This protein binds this small molecule.
Small molecule (SMILES): COc1cccc(-c2nnc3n(Cc4ccccc4Cl)c(=O)c4ccccc4n23)c1O

Binding-site contacts:
Ligand atom C13 contacts residue GLN80 of chain 1.B at 3.6 Å.
Ligand atom N4 contacts residue SER265 of chain 1.B at 3.7 Å.
Ligand atom N4 contacts residue ARG266 of chain 1.B at 3.0 Å (salt-bridge).
Ligand atom C18 contacts residue SER265 of chain 1.B at 3.6 Å.
Ligand atom O3 contacts residue TYR264 of chain 1.B at 3.3 Å (h-bond).
Ligand atom C18 contacts residue LEU263 of chain 1.B at 3.7 Å (hydrophobic).
Ligand atom C21 contacts residue SER265 of chain 1.B at 3.7 Å.
Ligand atom N4 contacts residue GLN270 of chain 1.B at 3.5 Å (h-bond).
Ligand atom O3 contacts residue GLN80 of chain 1.B at 3.6 Å (h-bond).
Ligand atom C9 contacts residue GLN80 of chain 1.B at 3.7 Å.
Ligand atom O3 contacts residue LEU263 of chain 1.B at 2.8 Å (h-bond).
Ligand atom O3 contacts residue ARG266 of chain 1.B at 3.2 Å (salt-bridge).
Ligand atom O1 contacts residue TYR81 of chain 1.B at 3.3 Å.
Ligand atom C1 contacts residue ARG266 of chain 1.B at 3.5 Å.
Ligand atom N1 contacts residue ARG266 of chain 1.B at 3.7 Å.
Ligand atom C14 contacts residue GLU84 of chain 1.B at 3.8 Å.
Ligand atom C3 contacts residue GLN270 of chain 1.B at 3.7 Å.
Ligand atom C15 contacts residue GLU84 of chain 1.B at 3.5 Å.
Ligand atom C8 contacts residue HIS85 of chain 1.B at 3.6 Å.
Ligand atom C1 contacts residue GLN270 of chain 1.B at 3.5 Å.
Ligand atom C5 contacts residue ASN282 of chain 1.B at 3.2 Å.
Ligand atom C15 contacts residue GLN80 of chain 1.B at 3.5 Å.
Ligand atom C7 contacts residue HIS85 of chain 1.B at 3.8 Å.
Ligand atom C7 contacts residue GLN270 of chain 1.B at 3.4 Å.
Ligand atom O2 contacts residue LEU263 of chain 1.B at 3.1 Å (h-bond).
Ligand atom C3 contacts residue TYR81 of chain 1.B at 3.7 Å (hydrophobic).
Ligand atom N3 contacts residue GLN270 of chain 1.B at 3.0 Å (h-bond).
Ligand atom C12 contacts residue GLN80 of chain 1.B at 3.5 Å.
Ligand atom C8 contacts residue GLN270 of chain 1.B at 3.3 Å.
Ligand atom C23 contacts residue SER265 of chain 1.B at 3.6 Å.
Ligand atom C11 contacts residue GLN80 of chain 1.B at 3.7 Å.
Ligand atom C2 contacts residue ARG266 of chain 1.B at 3.8 Å.
Ligand atom C17 contacts residue SER265 of chain 1.B at 3.6 Å.
Ligand atom C6 contacts residue GLN270 of chain 1.B at 3.7 Å.
Ligand atom N3 contacts residue ARG266 of chain 1.B at 3.4 Å.
Ligand atom C10 contacts residue GLN80 of chain 1.B at 3.6 Å.
Ligand atom CL1 contacts residue ASN282 of chain 1.B at 3.2 Å.
Ligand atom CL1 contacts residue LEU284 of chain 1.B at 3.7 Å.
Ligand atom C22 contacts residue SER265 of chain 1.B at 3.5 Å.
Ligand atom O1 contacts residue HIS85 of chain 1.B at 3.4 Å.

Sequence of chain 1.B:
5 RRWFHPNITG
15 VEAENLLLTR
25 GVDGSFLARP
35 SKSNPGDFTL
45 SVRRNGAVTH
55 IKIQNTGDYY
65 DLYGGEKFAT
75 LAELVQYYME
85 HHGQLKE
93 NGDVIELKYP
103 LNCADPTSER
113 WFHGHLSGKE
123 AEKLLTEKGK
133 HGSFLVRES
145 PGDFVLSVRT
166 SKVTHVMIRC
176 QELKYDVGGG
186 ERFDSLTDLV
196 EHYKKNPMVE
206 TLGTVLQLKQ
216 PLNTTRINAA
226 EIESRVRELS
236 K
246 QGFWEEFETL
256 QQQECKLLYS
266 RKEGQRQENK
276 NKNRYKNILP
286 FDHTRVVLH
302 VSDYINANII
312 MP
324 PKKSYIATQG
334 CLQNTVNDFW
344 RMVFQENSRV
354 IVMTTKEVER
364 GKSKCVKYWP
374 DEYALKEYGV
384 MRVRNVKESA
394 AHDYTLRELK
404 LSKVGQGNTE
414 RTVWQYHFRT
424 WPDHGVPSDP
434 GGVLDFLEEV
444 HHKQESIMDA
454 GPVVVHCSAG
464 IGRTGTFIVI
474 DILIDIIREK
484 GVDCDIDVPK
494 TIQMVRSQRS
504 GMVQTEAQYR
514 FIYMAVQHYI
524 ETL